This protein binds this small molecule.
Small molecule (SMILES): OC[C@H]1O[C@H](O)[C@@H](O)[C@@H](O)[C@@H]1O

Binding-site contacts:
Ligand atom C1 contacts residue TRP247 of chain 1.B at 1.4 Å (hydrophobic).
Ligand atom C6 contacts residue ARG264 of chain 1.B at 3.3 Å.
Ligand atom C1 contacts residue ARG264 of chain 1.B at 3.9 Å.
Ligand atom C5 contacts residue ARG264 of chain 1.B at 3.9 Å.
Ligand atom O4 contacts residue TRP247 of chain 1.B at 4.3 Å.
Ligand atom C5 contacts residue TRP247 of chain 1.B at 3.7 Å (hydrophobic).
Ligand atom C2 contacts residue TRP247 of chain 1.B at 2.1 Å (hydrophobic).
Ligand atom O5 contacts residue ARG264 of chain 1.B at 3.2 Å (salt-bridge).
Ligand atom O5 contacts residue TRP247 of chain 1.B at 2.4 Å.
Ligand atom O2 contacts residue SER245 of chain 1.B at 4.3 Å.
Ligand atom C3 contacts residue ASP246 of chain 1.B at 4.3 Å.
Ligand atom O3 contacts residue TRP247 of chain 1.B at 4.3 Å.
Ligand atom C3 contacts residue TRP247 of chain 1.B at 3.5 Å (hydrophobic).
Ligand atom C6 contacts residue TRP247 of chain 1.B at 4.4 Å (hydrophobic).
Ligand atom O6 contacts residue ARG264 of chain 1.B at 2.4 Å (salt-bridge).
Ligand atom C4 contacts residue TRP247 of chain 1.B at 4.0 Å (hydrophobic).
Ligand atom O2 contacts residue TRP247 of chain 1.B at 2.6 Å.
Ligand atom O3 contacts residue ASP246 of chain 1.B at 3.5 Å (salt-bridge).
Ligand atom O2 contacts residue ASP246 of chain 1.B at 3.2 Å.

Sequence of chain 1.B:
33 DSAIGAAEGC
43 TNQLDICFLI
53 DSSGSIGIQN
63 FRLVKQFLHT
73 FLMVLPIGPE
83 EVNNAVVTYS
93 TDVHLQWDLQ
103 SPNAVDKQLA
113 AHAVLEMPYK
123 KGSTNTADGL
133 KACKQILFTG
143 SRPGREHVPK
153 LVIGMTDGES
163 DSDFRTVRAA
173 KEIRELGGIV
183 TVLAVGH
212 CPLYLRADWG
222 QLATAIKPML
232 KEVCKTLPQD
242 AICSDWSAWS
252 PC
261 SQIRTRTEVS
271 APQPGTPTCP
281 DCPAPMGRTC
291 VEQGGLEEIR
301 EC